Sequence of chain 1.A:
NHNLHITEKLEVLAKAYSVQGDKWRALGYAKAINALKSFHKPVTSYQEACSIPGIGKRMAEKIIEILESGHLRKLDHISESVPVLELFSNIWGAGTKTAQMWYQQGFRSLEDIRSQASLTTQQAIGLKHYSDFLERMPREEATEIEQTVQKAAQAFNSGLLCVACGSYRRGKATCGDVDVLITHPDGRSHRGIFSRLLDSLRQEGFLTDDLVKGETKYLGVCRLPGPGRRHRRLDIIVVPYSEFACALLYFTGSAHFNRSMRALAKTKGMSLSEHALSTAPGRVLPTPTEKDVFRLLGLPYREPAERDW

Binding-site contacts:
Ligand atom O6 contacts residue TRP33 of chain 1.A at 3.6 Å.
Ligand atom OP2 contacts residue ARG67 of chain 1.A at 3.9 Å.
Ligand atom OP1 contacts residue TYR26 of chain 1.A at 2.8 Å (h-bond).
Ligand atom P contacts residue TYR38 of chain 1.A at 3.7 Å.
Ligand atom N9 contacts residue ARG34 of chain 1.A at 3.8 Å.
Ligand atom O4' contacts residue ARG34 of chain 1.A at 3.2 Å.
Ligand atom OP2 contacts residue GLY65 of chain 1.A at 3.6 Å.
Ligand atom OP3 contacts residue LYS71 of chain 1.A at 2.9 Å (salt-bridge).
Ligand atom C6 contacts residue TRP33 of chain 1.A at 3.7 Å (hydrophobic).
Ligand atom C5' contacts residue GLY63 of chain 1.A at 3.4 Å.
Ligand atom C8 contacts residue ARG34 of chain 1.A at 3.6 Å.
Ligand atom N3 contacts residue GLY37 of chain 1.A at 3.6 Å.
Ligand atom OP1 contacts residue ARG67 of chain 1.A at 3.7 Å.
Ligand atom C4' contacts residue GLY63 of chain 1.A at 3.2 Å.
Ligand atom O3' contacts residue ILE64 of chain 1.A at 3.7 Å.
Ligand atom C4 contacts residue TRP33 of chain 1.A at 3.8 Å (hydrophobic).
Ligand atom P contacts residue LYS71 of chain 1.A at 3.7 Å.
Ligand atom O4' contacts residue TYR38 of chain 1.A at 3.9 Å.
Ligand atom OP2 contacts residue ARG34 of chain 1.A at 3.6 Å.
Ligand atom P contacts residue GLY63 of chain 1.A at 3.8 Å.
Ligand atom OP1 contacts residue ILE61 of chain 1.A at 3.8 Å.
Ligand atom OP2 contacts residue ILE64 of chain 1.A at 3.5 Å (h-bond).
Ligand atom O5' contacts residue TYR38 of chain 1.A at 3.4 Å (h-bond).
Ligand atom C3' contacts residue GLY65 of chain 1.A at 3.9 Å.
Ligand atom O3' contacts residue GLY63 of chain 1.A at 3.4 Å.
Ligand atom N2 contacts residue TRP33 of chain 1.A at 3.9 Å.
Ligand atom N1 contacts residue TRP33 of chain 1.A at 3.9 Å.
Ligand atom O5' contacts residue LYS71 of chain 1.A at 3.9 Å.
Ligand atom OP1 contacts residue TYR38 of chain 1.A at 2.8 Å (h-bond).
Ligand atom OP1 contacts residue ILE64 of chain 1.A at 3.6 Å.
Ligand atom C5' contacts residue GLY65 of chain 1.A at 3.8 Å.
Ligand atom C2 contacts residue TRP33 of chain 1.A at 3.5 Å (hydrophobic).
Ligand atom O5' contacts residue GLY65 of chain 1.A at 3.9 Å.
Ligand atom OP1 contacts residue MET68 of chain 1.A at 2.9 Å (h-bond).
Ligand atom OP1 contacts residue GLY65 of chain 1.A at 3.0 Å (h-bond).
Ligand atom OP1 contacts residue PRO62 of chain 1.A at 3.7 Å.
Ligand atom OP1 contacts residue LYS66 of chain 1.A at 3.8 Å.
Ligand atom OP1 contacts residue LYS71 of chain 1.A at 3.7 Å.
Ligand atom N3 contacts residue TRP33 of chain 1.A at 3.4 Å (h-bond).
Ligand atom OP1 contacts residue GLY63 of chain 1.A at 2.7 Å (h-bond).

The protein below binds the small molecule below.
Small molecule (SMILES): Nc1ccn([C@H]2C[C@H](O[P](=O)(O)OC[C@H]3O[C@@H](n4ccc(N)nc4=O)C[C@@H]3O[P](=O)(O)OC[C@H]3O[C@@H](n4cnc5c(=O)nc(N)[nH]c54)C[C@@H]3O)[C@@H](CO[P](=O)(O)O[C@H]3C[C@H](n4cnc5c(=O)nc(N)[nH]c54)O[C@@H]3COP(=O)(O)O)O2)c(=O)n1